Binding-site contacts:
Ligand atom C20 contacts residue CYS157 of chain 6.A at 1.8 Å (hydrophobic).
Ligand atom N17 contacts residue CYS157 of chain 6.A at 3.9 Å.
Ligand atom C21 contacts residue CYS157 of chain 6.A at 2.8 Å (hydrophobic).
Ligand atom C18 contacts residue CYS157 of chain 6.A at 2.8 Å (hydrophobic).
Ligand atom C21 contacts residue ASP45 of chain 6.B at 4.3 Å.
Ligand atom O19 contacts residue GLY164 of chain 6.B at 4.5 Å.
Ligand atom O23 contacts residue GLU94 of chain 6.B at 4.5 Å.
Ligand atom O19 contacts residue CYS157 of chain 6.A at 3.2 Å (h-bond).
Ligand atom C22 contacts residue CYS157 of chain 6.A at 4.0 Å (hydrophobic).

Sequence of chain 6.B:
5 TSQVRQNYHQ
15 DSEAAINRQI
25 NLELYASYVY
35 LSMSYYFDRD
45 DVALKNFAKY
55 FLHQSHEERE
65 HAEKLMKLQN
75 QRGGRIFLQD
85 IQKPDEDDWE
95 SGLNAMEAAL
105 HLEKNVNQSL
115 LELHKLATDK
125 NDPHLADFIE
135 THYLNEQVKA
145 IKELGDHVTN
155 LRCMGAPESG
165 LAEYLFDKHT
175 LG

A small-molecule ligand and the protein it binds are described below.
Small molecule (SMILES): CCCCSC(=S)SC(C)(C)C(=O)NCCN1C(=O)CCC1=O

Sequence of chain 6.A:
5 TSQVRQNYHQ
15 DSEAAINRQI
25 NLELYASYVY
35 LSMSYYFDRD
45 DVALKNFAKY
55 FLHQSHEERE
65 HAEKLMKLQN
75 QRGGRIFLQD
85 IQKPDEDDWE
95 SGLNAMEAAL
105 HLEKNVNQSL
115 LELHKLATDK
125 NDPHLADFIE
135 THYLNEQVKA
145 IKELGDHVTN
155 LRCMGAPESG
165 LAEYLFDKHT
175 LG